Sequence of chain 1.D:
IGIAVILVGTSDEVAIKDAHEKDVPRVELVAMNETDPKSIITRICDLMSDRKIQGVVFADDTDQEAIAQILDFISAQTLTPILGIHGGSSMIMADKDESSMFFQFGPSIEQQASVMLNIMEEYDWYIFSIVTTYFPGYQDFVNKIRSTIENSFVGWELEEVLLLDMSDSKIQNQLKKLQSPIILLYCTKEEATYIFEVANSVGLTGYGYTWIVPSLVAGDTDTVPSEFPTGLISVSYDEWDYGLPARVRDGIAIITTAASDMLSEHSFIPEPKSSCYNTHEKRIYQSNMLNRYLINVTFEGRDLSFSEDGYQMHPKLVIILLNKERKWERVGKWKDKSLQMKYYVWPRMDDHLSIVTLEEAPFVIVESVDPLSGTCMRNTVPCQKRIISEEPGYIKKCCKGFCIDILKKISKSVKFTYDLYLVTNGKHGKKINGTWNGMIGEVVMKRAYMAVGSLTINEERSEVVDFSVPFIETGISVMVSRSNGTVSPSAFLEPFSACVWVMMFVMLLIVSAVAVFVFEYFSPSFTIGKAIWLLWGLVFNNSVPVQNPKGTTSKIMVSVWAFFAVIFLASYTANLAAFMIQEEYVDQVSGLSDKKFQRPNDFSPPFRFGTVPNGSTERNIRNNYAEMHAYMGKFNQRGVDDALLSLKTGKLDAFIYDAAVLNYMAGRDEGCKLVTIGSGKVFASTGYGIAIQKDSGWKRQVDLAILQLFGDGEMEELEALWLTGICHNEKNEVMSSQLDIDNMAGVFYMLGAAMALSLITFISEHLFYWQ

Binding-site contacts:
Ligand atom O4 contacts residue ASN105 of chain 1.D at 4.4 Å.
Ligand atom O7 contacts residue ASN105 of chain 1.D at 3.8 Å.
Ligand atom N2 contacts residue ASN105 of chain 1.D at 2.3 Å (h-bond).
Ligand atom O5 contacts residue ASN105 of chain 1.D at 2.3 Å (h-bond).
Ligand atom C8 contacts residue ASN105 of chain 1.D at 3.3 Å.
Ligand atom C5 contacts residue ASN105 of chain 1.D at 3.6 Å.
Ligand atom C2 contacts residue ASN105 of chain 1.D at 2.5 Å.
Ligand atom C3 contacts residue ASN105 of chain 1.D at 3.8 Å.
Ligand atom C1 contacts residue ASN105 of chain 1.D at 1.4 Å.
Ligand atom C4 contacts residue ASN105 of chain 1.D at 4.1 Å.
Ligand atom C7 contacts residue ASN105 of chain 1.D at 3.0 Å.

A protein and the small-molecule ligand that binds it are described below.
Small molecule (SMILES): CC(=O)N[C@@H]1[C@@H](O)[C@H](O)[C@@H](CO)O[C@H]1O